Sequence of chain 1.A:
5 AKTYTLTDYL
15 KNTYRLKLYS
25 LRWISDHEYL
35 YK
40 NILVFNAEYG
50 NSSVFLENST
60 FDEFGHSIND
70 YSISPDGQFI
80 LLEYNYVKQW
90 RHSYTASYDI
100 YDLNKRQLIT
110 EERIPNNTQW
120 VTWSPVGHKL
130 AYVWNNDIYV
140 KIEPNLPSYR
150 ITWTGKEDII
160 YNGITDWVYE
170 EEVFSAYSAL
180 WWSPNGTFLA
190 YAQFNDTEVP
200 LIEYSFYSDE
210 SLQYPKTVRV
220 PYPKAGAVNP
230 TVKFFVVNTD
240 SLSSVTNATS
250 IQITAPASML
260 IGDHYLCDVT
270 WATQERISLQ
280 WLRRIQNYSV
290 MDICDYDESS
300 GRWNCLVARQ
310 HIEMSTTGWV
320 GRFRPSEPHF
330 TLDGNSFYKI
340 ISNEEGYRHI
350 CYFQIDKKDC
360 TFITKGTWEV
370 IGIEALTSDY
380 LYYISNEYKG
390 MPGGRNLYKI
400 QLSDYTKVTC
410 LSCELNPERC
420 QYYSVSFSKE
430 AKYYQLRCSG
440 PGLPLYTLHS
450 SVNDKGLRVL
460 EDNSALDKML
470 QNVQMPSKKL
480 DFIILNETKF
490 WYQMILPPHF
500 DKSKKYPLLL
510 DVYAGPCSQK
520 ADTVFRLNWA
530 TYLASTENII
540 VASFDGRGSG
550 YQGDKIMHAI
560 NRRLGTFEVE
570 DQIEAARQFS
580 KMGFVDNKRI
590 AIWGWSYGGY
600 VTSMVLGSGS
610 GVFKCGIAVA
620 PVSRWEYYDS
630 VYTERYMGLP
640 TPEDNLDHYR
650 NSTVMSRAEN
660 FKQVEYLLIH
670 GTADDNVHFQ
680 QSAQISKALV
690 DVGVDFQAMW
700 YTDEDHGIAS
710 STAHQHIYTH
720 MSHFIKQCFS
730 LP

Binding-site contacts:
Ligand atom C5 contacts residue ASN50 of chain 1.A at 3.7 Å.
Ligand atom O5 contacts residue SER51 of chain 1.A at 3.7 Å.
Ligand atom C3 contacts residue ASN50 of chain 1.A at 3.7 Å.
Ligand atom C6 contacts residue SER51 of chain 1.A at 4.4 Å.
Ligand atom C4 contacts residue ASN50 of chain 1.A at 4.2 Å.
Ligand atom C7 contacts residue ASN50 of chain 1.A at 3.2 Å.
Ligand atom O5 contacts residue ASN50 of chain 1.A at 2.4 Å (h-bond).
Ligand atom O7 contacts residue ASN50 of chain 1.A at 2.9 Å (h-bond).
Ligand atom N2 contacts residue ASN50 of chain 1.A at 2.9 Å (h-bond).
Ligand atom C1 contacts residue SER51 of chain 1.A at 3.5 Å.
Ligand atom C5 contacts residue SER51 of chain 1.A at 4.3 Å.
Ligand atom C1 contacts residue ASN50 of chain 1.A at 1.4 Å.
Ligand atom C2 contacts residue ASN50 of chain 1.A at 2.3 Å.

This small molecule binds to this protein.
Small molecule (SMILES): CC(=O)N[C@@H]1[C@@H](O)[C@H](O)[C@@H](CO)O[C@H]1O